This protein binds this small molecule.
Small molecule (SMILES): NC(=O)c1ccnc(-c2csc(N)n2)c1

Sequence of chain 1.C:
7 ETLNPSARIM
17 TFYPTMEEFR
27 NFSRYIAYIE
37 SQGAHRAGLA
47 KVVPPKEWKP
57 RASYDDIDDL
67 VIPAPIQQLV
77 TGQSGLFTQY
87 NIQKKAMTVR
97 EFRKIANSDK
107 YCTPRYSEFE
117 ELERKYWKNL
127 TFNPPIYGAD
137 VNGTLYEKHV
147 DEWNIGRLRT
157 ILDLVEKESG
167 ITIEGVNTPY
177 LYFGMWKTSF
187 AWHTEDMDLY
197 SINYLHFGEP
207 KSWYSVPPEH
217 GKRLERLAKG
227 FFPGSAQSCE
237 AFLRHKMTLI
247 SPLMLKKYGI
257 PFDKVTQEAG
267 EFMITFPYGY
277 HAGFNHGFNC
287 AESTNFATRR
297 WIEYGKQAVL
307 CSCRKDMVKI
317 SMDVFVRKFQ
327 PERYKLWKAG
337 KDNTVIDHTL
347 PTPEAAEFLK

Binding-site contacts:
Ligand atom N2 contacts residue ZN1 of chain 1.Y at 3.9 Å.
Ligand atom N contacts residue PHE186 of chain 1.C at 3.7 Å.
Ligand atom N contacts residue TYR178 of chain 1.C at 4.1 Å.
Ligand atom S contacts residue LYS242 of chain 1.C at 3.8 Å.
Ligand atom O contacts residue TYR133 of chain 1.C at 3.4 Å (h-bond).
Ligand atom C5 contacts residue PHE186 of chain 1.C at 3.5 Å (hydrophobic).
Ligand atom C1 contacts residue PHE186 of chain 1.C at 3.9 Å (hydrophobic).
Ligand atom N contacts residue TYR133 of chain 1.C at 2.6 Å (h-bond).
Ligand atom C contacts residue LYS207 of chain 1.C at 3.9 Å.
Ligand atom N3 contacts residue HIS189 of chain 1.C at 2.9 Å (h-bond).
Ligand atom C4 contacts residue PHE186 of chain 1.C at 3.7 Å (hydrophobic).
Ligand atom N3 contacts residue EDO1 of chain 1.GA at 3.5 Å (h-bond).
Ligand atom C7 contacts residue HIS189 of chain 1.C at 4.1 Å.
Ligand atom C6 contacts residue ZN1 of chain 1.Y at 2.9 Å.
Ligand atom N1 contacts residue HIS189 of chain 1.C at 3.3 Å (h-bond).
Ligand atom C4 contacts residue ZN1 of chain 1.Y at 3.0 Å.
Ligand atom N1 contacts residue HIS277 of chain 1.C at 3.4 Å (h-bond).
Ligand atom N1 contacts residue ZN1 of chain 1.Y at 2.0 Å.
Ligand atom C8 contacts residue ZN1 of chain 1.Y at 3.4 Å.
Ligand atom O contacts residue ASN199 of chain 1.C at 3.7 Å.
Ligand atom N3 contacts residue ZN1 of chain 1.Y at 2.3 Å.
Ligand atom C contacts residue PHE186 of chain 1.C at 3.6 Å (hydrophobic).
Ligand atom N2 contacts residue HIS189 of chain 1.C at 3.8 Å.
Ligand atom O contacts residue PHE186 of chain 1.C at 3.9 Å.
Ligand atom C4 contacts residue HIS277 of chain 1.C at 3.5 Å.
Ligand atom C8 contacts residue EDO1 of chain 1.GA at 3.9 Å.
Ligand atom C3 contacts residue HIS189 of chain 1.C at 3.7 Å.
Ligand atom C6 contacts residue HIS189 of chain 1.C at 3.3 Å.
Ligand atom C contacts residue TYR133 of chain 1.C at 3.4 Å (hydrophobic).
Ligand atom N3 contacts residue GLU191 of chain 1.C at 3.4 Å (salt-bridge).
Ligand atom C5 contacts residue TRP209 of chain 1.C at 3.6 Å (hydrophobic).
Ligand atom N2 contacts residue LYS242 of chain 1.C at 3.7 Å.
Ligand atom O contacts residue LYS207 of chain 1.C at 2.8 Å (salt-bridge).
Ligand atom C8 contacts residue GLU191 of chain 1.C at 3.8 Å.
Ligand atom C5 contacts residue ASN199 of chain 1.C at 3.9 Å.
Ligand atom N2 contacts residue GLU191 of chain 1.C at 3.3 Å (salt-bridge).
Ligand atom C7 contacts residue TYR178 of chain 1.C at 3.9 Å (hydrophobic).
Ligand atom C8 contacts residue HIS189 of chain 1.C at 3.4 Å.
Ligand atom C3 contacts residue ZN1 of chain 1.Y at 2.9 Å.
Ligand atom C4 contacts residue TRP209 of chain 1.C at 3.5 Å (hydrophobic).